Binding-site contacts:
Ligand atom O7 contacts residue VAL40 of chain 1.C at 4.3 Å.
Ligand atom C1 contacts residue ASN42 of chain 1.C at 4.2 Å.
Ligand atom O3 contacts residue TYR45 of chain 1.C at 3.5 Å.
Ligand atom O6 contacts residue TYR45 of chain 1.C at 4.3 Å.
Ligand atom C4 contacts residue ASN47 of chain 1.C at 4.1 Å.
Ligand atom C8 contacts residue SER49 of chain 1.C at 3.9 Å.
Ligand atom N2 contacts residue ASN42 of chain 1.C at 3.8 Å.
Ligand atom O7 contacts residue ASN47 of chain 1.C at 3.3 Å (h-bond).
Ligand atom O7 contacts residue SER49 of chain 1.C at 3.2 Å (h-bond).
Ligand atom C5 contacts residue ASN47 of chain 1.C at 3.6 Å.
Ligand atom N2 contacts residue ASN47 of chain 1.C at 2.9 Å (h-bond).
Ligand atom C3 contacts residue TYR45 of chain 1.C at 4.4 Å (hydrophobic).
Ligand atom O7 contacts residue SER48 of chain 1.C at 3.5 Å.
Ligand atom C7 contacts residue ASN42 of chain 1.C at 4.4 Å.
Ligand atom C3 contacts residue ASN47 of chain 1.C at 3.6 Å.
Ligand atom C7 contacts residue ASN47 of chain 1.C at 3.5 Å.
Ligand atom C7 contacts residue SER49 of chain 1.C at 3.7 Å.
Ligand atom O4 contacts residue TYR45 of chain 1.C at 4.1 Å.
Ligand atom C1 contacts residue ASN47 of chain 1.C at 1.4 Å.
Ligand atom O5 contacts residue ASN47 of chain 1.C at 2.4 Å (h-bond).
Ligand atom C2 contacts residue TYR45 of chain 1.C at 4.2 Å (hydrophobic).
Ligand atom O2 contacts residue TYR45 of chain 1.C at 4.2 Å.
Ligand atom C2 contacts residue ASN47 of chain 1.C at 2.2 Å.
Ligand atom O3 contacts residue ASN47 of chain 1.C at 4.2 Å.
Ligand atom C8 contacts residue GLU29 of chain 1.C at 3.5 Å.

Sequence of chain 1.C:
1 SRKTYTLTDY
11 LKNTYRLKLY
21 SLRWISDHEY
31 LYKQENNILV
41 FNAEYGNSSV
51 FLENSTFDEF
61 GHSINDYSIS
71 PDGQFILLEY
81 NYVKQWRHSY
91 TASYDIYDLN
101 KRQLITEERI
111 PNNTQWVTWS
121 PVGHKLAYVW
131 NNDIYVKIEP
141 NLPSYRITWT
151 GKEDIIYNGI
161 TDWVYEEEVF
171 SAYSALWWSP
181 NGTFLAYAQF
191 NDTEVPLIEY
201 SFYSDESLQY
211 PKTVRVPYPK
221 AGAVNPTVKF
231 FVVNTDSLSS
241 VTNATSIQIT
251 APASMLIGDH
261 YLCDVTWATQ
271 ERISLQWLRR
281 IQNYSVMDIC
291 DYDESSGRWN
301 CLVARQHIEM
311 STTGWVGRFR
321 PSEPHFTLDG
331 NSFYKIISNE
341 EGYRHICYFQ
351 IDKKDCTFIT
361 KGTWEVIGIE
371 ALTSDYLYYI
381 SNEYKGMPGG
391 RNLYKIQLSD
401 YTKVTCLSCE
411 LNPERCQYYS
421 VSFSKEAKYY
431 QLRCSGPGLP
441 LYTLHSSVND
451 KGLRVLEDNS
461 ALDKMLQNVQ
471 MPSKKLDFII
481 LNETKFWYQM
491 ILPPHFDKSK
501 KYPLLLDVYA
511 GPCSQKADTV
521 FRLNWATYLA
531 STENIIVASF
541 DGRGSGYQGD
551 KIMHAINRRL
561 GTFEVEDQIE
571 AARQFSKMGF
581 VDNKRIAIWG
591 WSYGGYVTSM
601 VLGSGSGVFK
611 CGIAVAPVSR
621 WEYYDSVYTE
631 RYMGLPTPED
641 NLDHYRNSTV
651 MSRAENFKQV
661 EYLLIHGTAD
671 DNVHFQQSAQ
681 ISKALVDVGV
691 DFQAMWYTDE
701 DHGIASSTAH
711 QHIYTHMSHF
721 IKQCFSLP

A small-molecule ligand and the protein it binds are described below.
Small molecule (SMILES): CC(=O)N[C@H]1[C@H](O[C@H]2[C@H](O)[C@@H](NC(C)=O)CO[C@@H]2CO[C@H]2O[C@@H](C)[C@@H](O)[C@@H](O)[C@@H]2O)O[C@H](CO)[C@@H](O)[C@@H]1O